Sequence of chain 3.A:
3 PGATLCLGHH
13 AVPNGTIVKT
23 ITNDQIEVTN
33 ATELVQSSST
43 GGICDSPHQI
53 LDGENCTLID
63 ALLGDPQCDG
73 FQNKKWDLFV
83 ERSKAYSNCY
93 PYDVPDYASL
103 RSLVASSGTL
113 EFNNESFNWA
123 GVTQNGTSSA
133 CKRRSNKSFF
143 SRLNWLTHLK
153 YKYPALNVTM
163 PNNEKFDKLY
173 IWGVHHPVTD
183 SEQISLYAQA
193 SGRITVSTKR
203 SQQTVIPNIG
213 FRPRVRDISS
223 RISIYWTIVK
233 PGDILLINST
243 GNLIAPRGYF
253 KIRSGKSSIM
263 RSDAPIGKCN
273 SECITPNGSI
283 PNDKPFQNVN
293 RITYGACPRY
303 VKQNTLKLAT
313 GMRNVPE

The small molecule below binds the protein below.
Small molecule (SMILES): CC(=O)N[C@@H]1[C@@H](O)[C@H](O)[C@@H](CO)O[C@H]1O

Binding-site contacts:
Ligand atom O6 contacts residue TYR88 of chain 3.A at 2.6 Å (h-bond).
Ligand atom C8 contacts residue ASN57 of chain 3.A at 4.4 Å.
Ligand atom O7 contacts residue ASN57 of chain 3.A at 3.0 Å (h-bond).
Ligand atom C5 contacts residue ASN57 of chain 3.A at 3.7 Å.
Ligand atom O7 contacts residue GLN69 of chain 3.A at 4.5 Å.
Ligand atom C2 contacts residue ASN57 of chain 3.A at 2.5 Å.
Ligand atom C5 contacts residue TYR88 of chain 3.A at 4.0 Å (hydrophobic).
Ligand atom C7 contacts residue ASN57 of chain 3.A at 3.1 Å.
Ligand atom O5 contacts residue TYR88 of chain 3.A at 3.5 Å (h-bond).
Ligand atom O5 contacts residue ASN57 of chain 3.A at 2.3 Å (h-bond).
Ligand atom C6 contacts residue TYR88 of chain 3.A at 3.3 Å (hydrophobic).
Ligand atom C8 contacts residue GLU56 of chain 3.A at 4.1 Å.
Ligand atom C4 contacts residue ASN57 of chain 3.A at 4.2 Å.
Ligand atom N2 contacts residue ASN57 of chain 3.A at 2.9 Å (h-bond).
Ligand atom C3 contacts residue ASN57 of chain 3.A at 3.8 Å.
Ligand atom C1 contacts residue ASN57 of chain 3.A at 1.4 Å.